Binding-site contacts:
Ligand atom C06 contacts residue LEU227 of chain 1.E at 3.5 Å (hydrophobic).
Ligand atom C28 contacts residue ARG358 of chain 1.E at 3.4 Å.
Ligand atom C08 contacts residue HIS226 of chain 1.E at 3.7 Å.
Ligand atom C47 contacts residue ARG275 of chain 1.E at 3.4 Å.
Ligand atom O12 contacts residue ARG358 of chain 1.E at 3.5 Å (salt-bridge).
Ligand atom O03 contacts residue ARG275 of chain 1.E at 3.7 Å.
Ligand atom C07 contacts residue ASP223 of chain 1.E at 3.5 Å.
Ligand atom O08 contacts residue GLN278 of chain 1.E at 3.3 Å (h-bond).
Ligand atom C08 contacts residue ASP223 of chain 1.E at 3.6 Å.
Ligand atom C33 contacts residue ASP25 of chain 1.E at 3.4 Å.
Ligand atom C09 contacts residue HIS226 of chain 1.E at 3.8 Å.
Ligand atom C42 contacts residue VAL22 of chain 1.E at 3.7 Å (hydrophobic).
Ligand atom O05 contacts residue LEU360 of chain 1.E at 3.3 Å.
Ligand atom O06 contacts residue THR273 of chain 1.E at 3.7 Å.
Ligand atom C33 contacts residue VAL22 of chain 1.E at 3.7 Å (hydrophobic).
Ligand atom C41 contacts residue SER233 of chain 1.E at 3.5 Å.
Ligand atom C42 contacts residue GLU26 of chain 1.E at 3.5 Å.
Ligand atom C04 contacts residue HIS226 of chain 1.E at 3.7 Å.
Ligand atom C34 contacts residue ASP25 of chain 1.E at 3.7 Å.
Ligand atom C41 contacts residue VAL22 of chain 1.E at 3.8 Å (hydrophobic).
Ligand atom C31 contacts residue HIS226 of chain 1.E at 3.5 Å.
Ligand atom C13 contacts residue PHE269 of chain 1.E at 3.9 Å (hydrophobic).
Ligand atom C39 contacts residue ALA230 of chain 1.E at 3.6 Å (hydrophobic).
Ligand atom O06 contacts residue PRO271 of chain 1.E at 3.3 Å (h-bond).
Ligand atom C16 contacts residue THR273 of chain 1.E at 3.3 Å.
Ligand atom O13 contacts residue ARG358 of chain 1.E at 3.0 Å (salt-bridge).
Ligand atom C19 contacts residue ARG275 of chain 1.E at 3.8 Å.
Ligand atom C36 contacts residue HIS226 of chain 1.E at 3.3 Å.
Ligand atom C40 contacts residue SER233 of chain 1.E at 3.2 Å.
Ligand atom O14 contacts residue HIS226 of chain 1.E at 3.0 Å (h-bond).
Ligand atom C32 contacts residue VAL22 of chain 1.E at 3.6 Å (hydrophobic).
Ligand atom C07 contacts residue HIS226 of chain 1.E at 3.5 Å.
Ligand atom C41 contacts residue GLU26 of chain 1.E at 3.5 Å.
Ligand atom C06 contacts residue HIS226 of chain 1.E at 3.5 Å.
Ligand atom C07 contacts residue LEU227 of chain 1.E at 3.3 Å (hydrophobic).
Ligand atom C30 contacts residue HIS226 of chain 1.E at 3.6 Å.
Ligand atom C27 contacts residue ARG358 of chain 1.E at 3.4 Å.
Ligand atom C05 contacts residue HIS226 of chain 1.E at 3.5 Å.
Ligand atom C15 contacts residue PRO271 of chain 1.E at 3.4 Å (hydrophobic).
Ligand atom C32 contacts residue ASP25 of chain 1.E at 3.6 Å.

The protein below binds the small molecule below.
Small molecule (SMILES): CC(=O)O[C@H]1C(=O)[C@@]2(C)[C@H]([C@H](OC(=O)c3ccccc3)[C@]3(O)C[C@H](OC(=O)[C@H](O)[C@@H](NC(=O)c4ccccc4)c4ccccc4)C(C)=C1C3(C)C)[C@]1(OC(C)=O)CO[C@@H]1C[C@@H]2O

Sequence of chain 1.E:
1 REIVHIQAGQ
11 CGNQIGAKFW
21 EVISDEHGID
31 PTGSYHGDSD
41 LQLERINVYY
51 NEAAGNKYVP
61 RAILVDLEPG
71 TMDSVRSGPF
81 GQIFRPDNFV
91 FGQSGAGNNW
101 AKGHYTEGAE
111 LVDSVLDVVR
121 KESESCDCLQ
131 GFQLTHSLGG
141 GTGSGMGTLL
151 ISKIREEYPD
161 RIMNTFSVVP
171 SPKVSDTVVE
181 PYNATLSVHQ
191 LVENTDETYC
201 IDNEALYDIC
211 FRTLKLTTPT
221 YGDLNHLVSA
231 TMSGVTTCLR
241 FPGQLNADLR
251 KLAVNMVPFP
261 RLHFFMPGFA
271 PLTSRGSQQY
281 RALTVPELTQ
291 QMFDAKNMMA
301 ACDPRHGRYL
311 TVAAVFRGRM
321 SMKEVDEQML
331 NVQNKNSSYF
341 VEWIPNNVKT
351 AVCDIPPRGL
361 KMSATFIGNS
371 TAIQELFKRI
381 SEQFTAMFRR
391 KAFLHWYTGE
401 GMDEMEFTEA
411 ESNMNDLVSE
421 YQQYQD